The protein below binds the small molecule below.
Small molecule (SMILES): CCCCCCCCCC(=O)N(CCO)C[C@@H](O)[C@@H](O)[C@@H](O)[C@@H](O)CO

Binding-site contacts:
Ligand atom O49 contacts residue LEU182 of chain 1.B at 3.6 Å.
Ligand atom C37 contacts residue THR234 of chain 1.B at 4.5 Å.
Ligand atom C9 contacts residue LEU223 of chain 1.B at 3.5 Å (hydrophobic).
Ligand atom C1 contacts residue LYS224 of chain 1.B at 3.8 Å.
Ligand atom O49 contacts residue THR234 of chain 1.B at 3.6 Å (h-bond).
Ligand atom C21 contacts residue GLY227 of chain 1.B at 3.6 Å.
Ligand atom C41 contacts residue THR234 of chain 1.B at 4.5 Å.
Ligand atom C1 contacts residue LEU223 of chain 1.B at 4.0 Å (hydrophobic).
Ligand atom C15 contacts residue GLY227 of chain 1.B at 4.4 Å.
Ligand atom C27 contacts residue MET230 of chain 1.B at 4.4 Å (hydrophobic).
Ligand atom C0 contacts residue LYS224 of chain 1.B at 3.5 Å.
Ligand atom C9 contacts residue LYS224 of chain 1.B at 4.2 Å.
Ligand atom C12 contacts residue LEU223 of chain 1.B at 3.7 Å (hydrophobic).
Ligand atom C27 contacts residue GLY227 of chain 1.B at 4.0 Å.
Ligand atom N33 contacts residue MET230 of chain 1.B at 4.5 Å.
Ligand atom C40 contacts residue THR234 of chain 1.B at 3.8 Å.
Ligand atom C30 contacts residue MET230 of chain 1.B at 4.5 Å (hydrophobic).
Ligand atom O34 contacts residue GLY231 of chain 1.B at 3.8 Å.
Ligand atom C35 contacts residue MET230 of chain 1.B at 4.3 Å (hydrophobic).
Ligand atom C30 contacts residue GLY231 of chain 1.B at 4.3 Å.
Ligand atom C27 contacts residue GLY231 of chain 1.B at 4.2 Å.
Ligand atom C0 contacts residue LEU223 of chain 1.B at 3.9 Å (hydrophobic).
Ligand atom C15 contacts residue LEU223 of chain 1.B at 4.0 Å (hydrophobic).
Ligand atom O49 contacts residue ILE186 of chain 1.B at 3.8 Å.
Ligand atom C12 contacts residue GLY227 of chain 1.B at 4.2 Å.
Ligand atom C0 contacts residue HIS220 of chain 1.B at 3.9 Å.

Sequence of chain 1.B:
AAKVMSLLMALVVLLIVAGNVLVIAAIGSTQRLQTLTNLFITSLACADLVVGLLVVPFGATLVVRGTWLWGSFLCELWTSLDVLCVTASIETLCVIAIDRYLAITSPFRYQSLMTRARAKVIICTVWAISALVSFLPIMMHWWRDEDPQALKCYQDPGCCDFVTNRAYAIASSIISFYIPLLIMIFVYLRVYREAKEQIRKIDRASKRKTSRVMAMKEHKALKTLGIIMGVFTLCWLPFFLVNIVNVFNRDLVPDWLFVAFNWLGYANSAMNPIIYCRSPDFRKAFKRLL